Sequence of chain 1.B:
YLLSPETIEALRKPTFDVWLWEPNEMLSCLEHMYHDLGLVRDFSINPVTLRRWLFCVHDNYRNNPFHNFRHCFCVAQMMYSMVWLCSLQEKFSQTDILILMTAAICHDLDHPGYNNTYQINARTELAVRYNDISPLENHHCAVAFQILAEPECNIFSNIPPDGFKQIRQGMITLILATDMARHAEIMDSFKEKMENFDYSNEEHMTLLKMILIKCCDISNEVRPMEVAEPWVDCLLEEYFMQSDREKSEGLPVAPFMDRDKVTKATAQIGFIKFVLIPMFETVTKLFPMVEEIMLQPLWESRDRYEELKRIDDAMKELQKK

A protein and the small-molecule ligand that binds it are described below.
Small molecule (SMILES): C[C@@H](Cc1nc(=O)c2cnn(-c3ccccc3Cl)c2[nH]1)C(F)(F)F

Binding-site contacts:
Ligand atom F7 contacts residue LEU241 of chain 1.B at 3.8 Å.
Ligand atom C6 contacts residue LEU240 of chain 1.B at 3.8 Å (hydrophobic).
Ligand atom C3 contacts residue MET185 of chain 1.B at 3.8 Å (hydrophobic).
Ligand atom N8 contacts residue LEU240 of chain 1.B at 3.8 Å.
Ligand atom C20 contacts residue GLN273 of chain 1.B at 3.5 Å.
Ligand atom F5 contacts residue ALA272 of chain 1.B at 3.0 Å.
Ligand atom C19 contacts residue LEU240 of chain 1.B at 3.9 Å (hydrophobic).
Ligand atom C16 contacts residue PHE276 of chain 1.B at 3.2 Å (hydrophobic).
Ligand atom C5 contacts residue HIS72 of chain 1.B at 3.5 Å.
Ligand atom O17 contacts residue PHE276 of chain 1.B at 3.4 Å.
Ligand atom N13 contacts residue PHE276 of chain 1.B at 3.9 Å.
Ligand atom C14 contacts residue PHE276 of chain 1.B at 3.8 Å (hydrophobic).
Ligand atom N9 contacts residue ILE223 of chain 1.B at 3.6 Å.
Ligand atom C10 contacts residue ILE223 of chain 1.B at 4.0 Å (hydrophobic).
Ligand atom N13 contacts residue LEU240 of chain 1.B at 3.5 Å.
Ligand atom C14 contacts residue GLN273 of chain 1.B at 3.7 Å.
Ligand atom F7 contacts residue PHE261 of chain 1.B at 3.6 Å.
Ligand atom C18 contacts residue GLN273 of chain 1.B at 3.6 Å.
Ligand atom C11 contacts residue PHE276 of chain 1.B at 3.7 Å (hydrophobic).
Ligand atom F6 contacts residue PHE261 of chain 1.B at 3.5 Å.
Ligand atom C5 contacts residue TYR244 of chain 1.B at 3.6 Å (hydrophobic).
Ligand atom C3 contacts residue TYR244 of chain 1.B at 3.8 Å (hydrophobic).
Ligand atom C7 contacts residue LEU240 of chain 1.B at 4.0 Å (hydrophobic).
Ligand atom CL1 contacts residue MET185 of chain 1.B at 3.8 Å.
Ligand atom C16 contacts residue GLN273 of chain 1.B at 3.6 Å.
Ligand atom C20 contacts residue LEU240 of chain 1.B at 3.9 Å (hydrophobic).
Ligand atom O17 contacts residue GLN273 of chain 1.B at 3.0 Å (h-bond).
Ligand atom CL1 contacts residue PHE276 of chain 1.B at 3.4 Å.
Ligand atom C12 contacts residue LEU240 of chain 1.B at 4.0 Å (hydrophobic).
Ligand atom C10 contacts residue ASN225 of chain 1.B at 3.9 Å.
Ligand atom N15 contacts residue PHE276 of chain 1.B at 3.3 Å.
Ligand atom C12 contacts residue PHE276 of chain 1.B at 3.5 Å (hydrophobic).
Ligand atom F7 contacts residue TYR244 of chain 1.B at 3.5 Å.
Ligand atom N15 contacts residue GLN273 of chain 1.B at 2.9 Å (h-bond).
Ligand atom C18 contacts residue PHE276 of chain 1.B at 4.0 Å (hydrophobic).
Ligand atom F6 contacts residue TYR244 of chain 1.B at 4.0 Å.
Ligand atom C14 contacts residue LEU240 of chain 1.B at 3.9 Å (hydrophobic).
Ligand atom C11 contacts residue LEU240 of chain 1.B at 3.5 Å (hydrophobic).
Ligand atom C4 contacts residue TYR244 of chain 1.B at 3.5 Å (hydrophobic).
Ligand atom C6 contacts residue TYR244 of chain 1.B at 4.0 Å (hydrophobic).